Sequence of chain 1.B:
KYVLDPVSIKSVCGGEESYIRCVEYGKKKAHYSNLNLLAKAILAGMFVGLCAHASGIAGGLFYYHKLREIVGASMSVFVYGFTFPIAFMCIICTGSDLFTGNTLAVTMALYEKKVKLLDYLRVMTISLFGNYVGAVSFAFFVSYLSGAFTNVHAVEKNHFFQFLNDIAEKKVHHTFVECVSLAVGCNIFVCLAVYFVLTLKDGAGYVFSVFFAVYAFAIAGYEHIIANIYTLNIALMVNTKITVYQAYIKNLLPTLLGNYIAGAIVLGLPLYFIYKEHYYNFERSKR

This protein binds this small molecule.
Small molecule (SMILES): COc1ccc(C(=O)/C=C(\O)C(F)(F)C(F)(F)F)c(O)c1

Binding-site contacts:
Ligand atom C08 contacts residue ILE98 of chain 1.B at 3.9 Å (hydrophobic).
Ligand atom O13 contacts residue LEU104 of chain 1.B at 3.5 Å (h-bond).
Ligand atom C14 contacts residue HIS230 of chain 1.B at 4.0 Å.
Ligand atom C07 contacts residue ILE97 of chain 1.B at 3.8 Å (hydrophobic).
Ligand atom C01 contacts residue TYR31 of chain 1.B at 3.3 Å (hydrophobic).
Ligand atom F16 contacts residue HIS230 of chain 1.B at 3.7 Å.
Ligand atom F19 contacts residue VAL196 of chain 1.B at 3.6 Å.
Ligand atom C08 contacts residue ILE97 of chain 1.B at 3.6 Å (hydrophobic).
Ligand atom F18 contacts residue ALA93 of chain 1.B at 3.9 Å.
Ligand atom O02 contacts residue ILE98 of chain 1.B at 3.5 Å.
Ligand atom F17 contacts residue ALA93 of chain 1.B at 3.5 Å.
Ligand atom F16 contacts residue LEU104 of chain 1.B at 3.4 Å.
Ligand atom C03 contacts residue ILE97 of chain 1.B at 3.9 Å (hydrophobic).
Ligand atom F17 contacts residue ILE97 of chain 1.B at 3.6 Å.
Ligand atom F16 contacts residue VAL54 of chain 1.B at 3.6 Å.
Ligand atom C07 contacts residue PHE94 of chain 1.B at 3.5 Å (hydrophobic).
Ligand atom O13 contacts residue GLY107 of chain 1.B at 3.3 Å.
Ligand atom F18 contacts residue PHE90 of chain 1.B at 3.2 Å.
Ligand atom F20 contacts residue VAL220 of chain 1.B at 3.4 Å.
Ligand atom C12 contacts residue LEU104 of chain 1.B at 3.6 Å (hydrophobic).
Ligand atom O21 contacts residue LEU104 of chain 1.B at 3.3 Å.
Ligand atom F20 contacts residue PHE94 of chain 1.B at 3.2 Å.
Ligand atom C11 contacts residue LEU104 of chain 1.B at 3.8 Å (hydrophobic).
Ligand atom O10 contacts residue GLY107 of chain 1.B at 3.4 Å (h-bond).
Ligand atom O10 contacts residue THR106 of chain 1.B at 3.1 Å (h-bond).
Ligand atom C08 contacts residue PHE94 of chain 1.B at 3.6 Å (hydrophobic).
Ligand atom C01 contacts residue ILE98 of chain 1.B at 3.7 Å (hydrophobic).
Ligand atom C11 contacts residue PHE94 of chain 1.B at 3.5 Å (hydrophobic).
Ligand atom O10 contacts residue LEU104 of chain 1.B at 3.5 Å.
Ligand atom O21 contacts residue VAL196 of chain 1.B at 3.3 Å.
Ligand atom O21 contacts residue HIS230 of chain 1.B at 2.9 Å (h-bond).
Ligand atom F19 contacts residue PHE223 of chain 1.B at 3.5 Å.
Ligand atom F19 contacts residue HIS230 of chain 1.B at 3.1 Å.
Ligand atom C04 contacts residue TYR31 of chain 1.B at 3.4 Å (hydrophobic).
Ligand atom C12 contacts residue HIS230 of chain 1.B at 3.9 Å.
Ligand atom C12 contacts residue THR106 of chain 1.B at 3.9 Å.
Ligand atom F17 contacts residue PHE94 of chain 1.B at 3.4 Å.
Ligand atom C09 contacts residue LEU104 of chain 1.B at 3.8 Å (hydrophobic).
Ligand atom O21 contacts residue THR106 of chain 1.B at 2.5 Å (h-bond).
Ligand atom O02 contacts residue TYR31 of chain 1.B at 3.8 Å.